Binding-site contacts:
Ligand atom C2 contacts residue ASN154 of chain 1.A at 4.0 Å.
Ligand atom N2 contacts residue THR156 of chain 1.A at 3.8 Å.
Ligand atom C1 contacts residue ASN154 of chain 1.A at 3.0 Å.
Ligand atom O5 contacts residue THR156 of chain 1.A at 4.2 Å.
Ligand atom O7 contacts residue GLY150 of chain 1.A at 3.4 Å (h-bond).
Ligand atom C2 contacts residue THR156 of chain 1.A at 3.9 Å.
Ligand atom C7 contacts residue ASN154 of chain 1.A at 3.5 Å.
Ligand atom C8 contacts residue ASN154 of chain 1.A at 3.9 Å.
Ligand atom C3 contacts residue THR156 of chain 1.A at 4.0 Å.
Ligand atom C1 contacts residue THR156 of chain 1.A at 3.4 Å.
Ligand atom C5 contacts residue THR156 of chain 1.A at 4.3 Å.
Ligand atom C7 contacts residue GLY150 of chain 1.A at 4.3 Å.
Ligand atom O7 contacts residue ASN154 of chain 1.A at 3.3 Å (h-bond).
Ligand atom C1 contacts residue MET151 of chain 1.A at 4.4 Å (hydrophobic).
Ligand atom O5 contacts residue ASN154 of chain 1.A at 4.0 Å.
Ligand atom N2 contacts residue ASN154 of chain 1.A at 3.8 Å.

Sequence of chain 1.A:
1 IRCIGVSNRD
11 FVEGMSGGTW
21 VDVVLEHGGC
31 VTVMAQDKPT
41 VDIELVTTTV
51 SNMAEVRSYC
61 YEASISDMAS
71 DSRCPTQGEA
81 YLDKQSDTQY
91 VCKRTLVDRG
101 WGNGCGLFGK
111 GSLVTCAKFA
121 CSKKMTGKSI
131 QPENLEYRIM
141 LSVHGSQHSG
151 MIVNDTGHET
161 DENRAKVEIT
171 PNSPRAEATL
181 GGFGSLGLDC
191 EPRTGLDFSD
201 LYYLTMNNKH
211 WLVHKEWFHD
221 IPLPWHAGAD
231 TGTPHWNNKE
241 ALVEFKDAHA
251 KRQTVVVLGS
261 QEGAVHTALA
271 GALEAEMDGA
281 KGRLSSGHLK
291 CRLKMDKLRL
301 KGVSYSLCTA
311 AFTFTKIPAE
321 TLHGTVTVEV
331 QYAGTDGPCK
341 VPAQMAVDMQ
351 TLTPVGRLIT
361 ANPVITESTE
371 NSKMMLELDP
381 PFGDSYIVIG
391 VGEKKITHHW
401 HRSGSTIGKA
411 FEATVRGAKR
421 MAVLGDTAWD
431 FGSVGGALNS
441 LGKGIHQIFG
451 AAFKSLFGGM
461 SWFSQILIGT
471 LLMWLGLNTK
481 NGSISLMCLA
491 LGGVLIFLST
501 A

This small molecule binds to this protein.
Small molecule (SMILES): CC(=O)N[C@H]1[C@H](O[C@H]2[C@H](O)[C@@H](NC(C)=O)CO[C@@H]2CO)O[C@H](CO)[C@@H](O)[C@@H]1O